Binding-site contacts:
Ligand atom C8 contacts residue ARG144 of chain 1.A at 4.0 Å.
Ligand atom O10 contacts residue ASP70 of chain 1.A at 3.3 Å.
Ligand atom O1B contacts residue TYR324 of chain 1.A at 3.6 Å (h-bond).
Ligand atom C91 contacts residue GLU196 of chain 1.A at 4.0 Å.
Ligand atom C3 contacts residue ASP70 of chain 1.A at 3.2 Å.
Ligand atom C81 contacts residue ALA166 of chain 1.A at 3.9 Å (hydrophobic).
Ligand atom C81 contacts residue ARG144 of chain 1.A at 3.5 Å.
Ligand atom C1 contacts residue ARG290 of chain 1.A at 3.4 Å.
Ligand atom C7 contacts residue TYR324 of chain 1.A at 3.2 Å (hydrophobic).
Ligand atom C11 contacts residue ILE142 of chain 1.A at 3.9 Å (hydrophobic).
Ligand atom O10 contacts residue ARG71 of chain 1.A at 2.9 Å (salt-bridge).
Ligand atom O1A contacts residue TYR324 of chain 1.A at 3.6 Å (h-bond).
Ligand atom C4 contacts residue GLU38 of chain 1.A at 3.5 Å.
Ligand atom O1A contacts residue ARG37 of chain 1.A at 2.8 Å (salt-bridge).
Ligand atom C11 contacts residue ARG71 of chain 1.A at 3.9 Å.
Ligand atom O1A contacts residue ARG290 of chain 1.A at 2.6 Å (salt-bridge).
Ligand atom C9 contacts residue GLU196 of chain 1.A at 3.7 Å.
Ligand atom C3 contacts residue ARG37 of chain 1.A at 3.6 Å.
Ligand atom C82 contacts residue ILE142 of chain 1.A at 3.9 Å (hydrophobic).
Ligand atom C6 contacts residue GLU197 of chain 1.A at 3.9 Å.
Ligand atom C4 contacts residue ASP70 of chain 1.A at 3.4 Å.
Ligand atom C11 contacts residue TRP98 of chain 1.A at 3.7 Å (hydrophobic).
Ligand atom C3 contacts residue TYR324 of chain 1.A at 3.4 Å (hydrophobic).
Ligand atom C1 contacts residue TYR324 of chain 1.A at 3.2 Å (hydrophobic).
Ligand atom C1 contacts residue ARG212 of chain 1.A at 4.0 Å.
Ligand atom O1B contacts residue ARG212 of chain 1.A at 3.2 Å (salt-bridge).
Ligand atom C91 contacts residue ARG212 of chain 1.A at 3.6 Å.
Ligand atom C10 contacts residue ARG71 of chain 1.A at 3.9 Å.
Ligand atom O1B contacts residue ARG290 of chain 1.A at 2.6 Å (salt-bridge).
Ligand atom C4 contacts residue TYR324 of chain 1.A at 3.7 Å (hydrophobic).
Ligand atom C3 contacts residue GLU38 of chain 1.A at 3.5 Å.
Ligand atom N4 contacts residue ASP70 of chain 1.A at 3.1 Å (salt-bridge).
Ligand atom C6 contacts residue TYR324 of chain 1.A at 4.0 Å (hydrophobic).
Ligand atom C91 contacts residue ASN214 of chain 1.A at 3.7 Å.
Ligand atom N4 contacts residue GLU38 of chain 1.A at 2.7 Å (salt-bridge).
Ligand atom C82 contacts residue ARG144 of chain 1.A at 3.8 Å.
Ligand atom C2 contacts residue TYR324 of chain 1.A at 3.1 Å (hydrophobic).
Ligand atom C7 contacts residue GLU197 of chain 1.A at 4.0 Å.
Ligand atom C7 contacts residue ARG212 of chain 1.A at 3.7 Å.
Ligand atom C1 contacts residue ARG37 of chain 1.A at 3.9 Å.

Sequence of chain 1.A:
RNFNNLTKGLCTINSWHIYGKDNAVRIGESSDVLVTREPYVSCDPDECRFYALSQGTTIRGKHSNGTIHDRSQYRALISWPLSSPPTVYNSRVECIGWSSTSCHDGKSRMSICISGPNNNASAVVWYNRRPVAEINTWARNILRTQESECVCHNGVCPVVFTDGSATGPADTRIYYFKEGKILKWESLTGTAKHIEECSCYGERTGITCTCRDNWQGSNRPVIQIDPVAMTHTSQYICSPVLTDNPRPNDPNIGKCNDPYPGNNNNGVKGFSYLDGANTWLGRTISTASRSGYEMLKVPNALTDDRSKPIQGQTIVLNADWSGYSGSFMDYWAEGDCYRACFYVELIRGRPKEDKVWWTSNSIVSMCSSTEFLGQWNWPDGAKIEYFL

A protein and the small-molecule ligand that binds it are described below.
Small molecule (SMILES): CCC(CC)O[C@@H]1C=C(C(=O)O)C[C@H](N)[C@H]1NC(C)=O